A protein and the small-molecule ligand that binds it are described below.
Small molecule (SMILES): CC(=O)N[C@@H]1[C@@H](O)[C@H](O)[C@@H](CO)O[C@H]1O

Binding-site contacts:
Ligand atom C7 contacts residue ASN83 of chain 1.D at 3.8 Å.
Ligand atom C4 contacts residue ASN83 of chain 1.D at 4.2 Å.
Ligand atom O7 contacts residue VAL41 of chain 1.D at 4.2 Å.
Ligand atom C5 contacts residue ASN83 of chain 1.D at 3.7 Å.
Ligand atom C8 contacts residue VAL41 of chain 1.D at 3.6 Å (hydrophobic).
Ligand atom N2 contacts residue TRP51 of chain 1.D at 3.5 Å.
Ligand atom C2 contacts residue ASN83 of chain 1.D at 2.5 Å.
Ligand atom N2 contacts residue VAL41 of chain 1.D at 4.4 Å.
Ligand atom C6 contacts residue THR85 of chain 1.D at 4.4 Å.
Ligand atom O7 contacts residue ASN83 of chain 1.D at 4.2 Å.
Ligand atom C1 contacts residue ASN83 of chain 1.D at 1.4 Å.
Ligand atom O5 contacts residue ASN83 of chain 1.D at 2.3 Å (h-bond).
Ligand atom C1 contacts residue TRP51 of chain 1.D at 3.8 Å (hydrophobic).
Ligand atom C3 contacts residue ASN83 of chain 1.D at 3.8 Å.
Ligand atom C8 contacts residue TRP51 of chain 1.D at 3.4 Å (hydrophobic).
Ligand atom O6 contacts residue THR85 of chain 1.D at 3.5 Å (h-bond).
Ligand atom C3 contacts residue TRP51 of chain 1.D at 4.0 Å (hydrophobic).
Ligand atom C7 contacts residue VAL41 of chain 1.D at 4.0 Å (hydrophobic).
Ligand atom C2 contacts residue TRP51 of chain 1.D at 4.1 Å (hydrophobic).
Ligand atom C5 contacts residue THR85 of chain 1.D at 4.2 Å.
Ligand atom O3 contacts residue TRP51 of chain 1.D at 4.3 Å.
Ligand atom O5 contacts residue THR85 of chain 1.D at 3.2 Å (h-bond).
Ligand atom C1 contacts residue THR85 of chain 1.D at 3.8 Å.
Ligand atom N2 contacts residue ASN83 of chain 1.D at 3.0 Å (h-bond).
Ligand atom C7 contacts residue TRP51 of chain 1.D at 4.1 Å (hydrophobic).

Sequence of chain 1.D:
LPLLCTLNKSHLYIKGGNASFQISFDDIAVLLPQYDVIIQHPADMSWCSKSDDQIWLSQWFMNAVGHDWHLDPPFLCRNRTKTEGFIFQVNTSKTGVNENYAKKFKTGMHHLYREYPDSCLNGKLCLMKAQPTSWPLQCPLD